Binding-site contacts:
Ligand atom OBA contacts residue HIS114 of chain 2.B at 3.0 Å (h-bond).
Ligand atom SAG contacts residue HIS82 of chain 2.B at 3.7 Å.
Ligand atom OAH contacts residue HIS82 of chain 2.B at 3.1 Å (h-bond).
Ligand atom OAH contacts residue ASN80 of chain 2.B at 3.2 Å (h-bond).
Ligand atom OAB contacts residue ASN80 of chain 2.B at 4.5 Å.
Ligand atom C3 contacts residue HIS82 of chain 2.B at 4.3 Å.
Ligand atom N2 contacts residue HIS82 of chain 2.B at 4.5 Å.
Ligand atom C6 contacts residue ASN80 of chain 2.B at 3.8 Å.
Ligand atom O4 contacts residue ASN80 of chain 2.B at 3.1 Å (h-bond).
Ligand atom C4 contacts residue ASN80 of chain 2.B at 4.0 Å.
Ligand atom O3 contacts residue HIS82 of chain 2.B at 3.9 Å.
Ligand atom OBC contacts residue HIS114 of chain 2.B at 4.1 Å.
Ligand atom C2 contacts residue HIS82 of chain 2.B at 4.2 Å.
Ligand atom SAG contacts residue ASN80 of chain 2.B at 4.3 Å.
Ligand atom SBB contacts residue HIS114 of chain 2.B at 4.2 Å.
Ligand atom O6A contacts residue ASN80 of chain 2.B at 4.5 Å.
Ligand atom O4 contacts residue HIS114 of chain 2.B at 3.6 Å.
Ligand atom O6B contacts residue ASN80 of chain 2.B at 3.0 Å (h-bond).
Ligand atom O3 contacts residue HIS114 of chain 2.B at 3.3 Å (h-bond).
Ligand atom OBA contacts residue HIS82 of chain 2.B at 4.3 Å.
Ligand atom OAF contacts residue HIS82 of chain 2.B at 3.2 Å (h-bond).

Sequence of chain 2.B:
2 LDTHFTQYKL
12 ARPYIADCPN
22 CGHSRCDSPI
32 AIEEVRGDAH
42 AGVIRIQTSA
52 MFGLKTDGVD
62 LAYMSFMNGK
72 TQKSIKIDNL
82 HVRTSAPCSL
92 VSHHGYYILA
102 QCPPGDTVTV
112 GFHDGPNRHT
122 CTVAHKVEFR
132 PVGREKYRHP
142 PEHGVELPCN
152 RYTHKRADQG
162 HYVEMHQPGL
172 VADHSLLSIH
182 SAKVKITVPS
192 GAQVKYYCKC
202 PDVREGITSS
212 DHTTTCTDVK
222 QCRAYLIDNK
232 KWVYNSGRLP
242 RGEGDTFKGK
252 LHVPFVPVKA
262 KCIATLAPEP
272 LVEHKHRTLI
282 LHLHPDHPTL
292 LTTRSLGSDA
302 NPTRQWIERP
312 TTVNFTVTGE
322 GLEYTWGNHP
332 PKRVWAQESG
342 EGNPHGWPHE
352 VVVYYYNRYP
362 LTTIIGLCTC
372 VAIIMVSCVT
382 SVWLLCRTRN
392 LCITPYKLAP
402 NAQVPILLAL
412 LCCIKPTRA

The small molecule below binds the protein below.
Small molecule (SMILES): O=C(O)[C@@H]1O[C@H](O[C@H]2[C@@H](OS(=O)(=O)O)O[C@@H](O)[C@H](NS(=O)(=O)O)[C@H]2O)[C@@H](OS(=O)(=O)O)[C@H](O)[C@@H]1O